Binding-site contacts:
Ligand atom O25 contacts residue TRP315 of chain 1.A at 4.2 Å.
Ligand atom C01 contacts residue PHE319 of chain 1.A at 4.0 Å (hydrophobic).
Ligand atom C75 contacts residue LEU518 of chain 1.A at 4.5 Å (hydrophobic).
Ligand atom C21 contacts residue TRP315 of chain 1.A at 3.4 Å (hydrophobic).
Ligand atom C18 contacts residue TRP318 of chain 1.A at 4.3 Å (hydrophobic).
Ligand atom C19 contacts residue TRP315 of chain 1.A at 4.1 Å (hydrophobic).
Ligand atom O80 contacts residue ALA522 of chain 1.A at 4.4 Å.
Ligand atom C02 contacts residue PHE319 of chain 1.A at 4.1 Å (hydrophobic).
Ligand atom C75 contacts residue PHE319 of chain 1.A at 4.0 Å (hydrophobic).
Ligand atom C23 contacts residue TRP318 of chain 1.A at 4.0 Å (hydrophobic).
Ligand atom C18 contacts residue TRP315 of chain 1.A at 3.9 Å (hydrophobic).
Ligand atom C09 contacts residue PHE319 of chain 1.A at 3.3 Å (hydrophobic).
Ligand atom C81 contacts residue ALA522 of chain 1.A at 4.0 Å (hydrophobic).
Ligand atom C48 contacts residue TRP318 of chain 1.A at 3.7 Å (hydrophobic).
Ligand atom O20 contacts residue TRP315 of chain 1.A at 3.7 Å.
Ligand atom C50 contacts residue TRP318 of chain 1.A at 3.3 Å (hydrophobic).
Ligand atom C74 contacts residue PHE319 of chain 1.A at 4.4 Å (hydrophobic).
Ligand atom C75 contacts residue MET521 of chain 1.A at 4.2 Å (hydrophobic).
Ligand atom C17 contacts residue TRP315 of chain 1.A at 3.8 Å (hydrophobic).
Ligand atom O49 contacts residue TRP318 of chain 1.A at 3.4 Å.
Ligand atom C79 contacts residue ALA522 of chain 1.A at 3.7 Å (hydrophobic).
Ligand atom C10 contacts residue PHE319 of chain 1.A at 3.1 Å (hydrophobic).
Ligand atom C78 contacts residue ALA522 of chain 1.A at 3.8 Å (hydrophobic).

Sequence of chain 1.A:
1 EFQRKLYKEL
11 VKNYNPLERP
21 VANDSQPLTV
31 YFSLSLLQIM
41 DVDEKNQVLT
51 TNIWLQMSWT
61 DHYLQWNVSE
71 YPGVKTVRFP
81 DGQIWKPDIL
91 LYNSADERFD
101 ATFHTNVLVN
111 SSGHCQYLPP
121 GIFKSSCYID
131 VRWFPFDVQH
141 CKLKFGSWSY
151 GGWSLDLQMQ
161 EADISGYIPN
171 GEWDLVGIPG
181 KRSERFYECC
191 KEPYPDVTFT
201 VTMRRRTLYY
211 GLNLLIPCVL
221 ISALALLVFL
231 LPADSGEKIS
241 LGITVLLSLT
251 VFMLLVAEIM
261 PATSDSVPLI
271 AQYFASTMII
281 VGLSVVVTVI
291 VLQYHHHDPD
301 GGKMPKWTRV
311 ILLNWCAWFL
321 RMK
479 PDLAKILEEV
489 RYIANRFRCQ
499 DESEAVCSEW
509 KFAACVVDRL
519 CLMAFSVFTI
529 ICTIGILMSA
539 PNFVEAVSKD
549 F

This small molecule binds to this protein.
Small molecule (SMILES): COCC(CCO[C@H]1CC[C@@]2(C)C(=CC[C@H]3[C@@H]4C[C@@H]5O[C@]6(CC[C@@H](C)CO6)[C@@H](C)[C@@H]5[C@@]4(C)CC[C@@H]32)C1)COC